A protein and the small-molecule ligand that binds it are described below.
Small molecule (SMILES): CC(C)CCC[C@@H](C)[C@H]1CC[C@H]2[C@@H]3CC=C4C[C@@H](O)CC[C@]4(C)[C@H]3CC[C@]12C

Sequence of chain 1.A:
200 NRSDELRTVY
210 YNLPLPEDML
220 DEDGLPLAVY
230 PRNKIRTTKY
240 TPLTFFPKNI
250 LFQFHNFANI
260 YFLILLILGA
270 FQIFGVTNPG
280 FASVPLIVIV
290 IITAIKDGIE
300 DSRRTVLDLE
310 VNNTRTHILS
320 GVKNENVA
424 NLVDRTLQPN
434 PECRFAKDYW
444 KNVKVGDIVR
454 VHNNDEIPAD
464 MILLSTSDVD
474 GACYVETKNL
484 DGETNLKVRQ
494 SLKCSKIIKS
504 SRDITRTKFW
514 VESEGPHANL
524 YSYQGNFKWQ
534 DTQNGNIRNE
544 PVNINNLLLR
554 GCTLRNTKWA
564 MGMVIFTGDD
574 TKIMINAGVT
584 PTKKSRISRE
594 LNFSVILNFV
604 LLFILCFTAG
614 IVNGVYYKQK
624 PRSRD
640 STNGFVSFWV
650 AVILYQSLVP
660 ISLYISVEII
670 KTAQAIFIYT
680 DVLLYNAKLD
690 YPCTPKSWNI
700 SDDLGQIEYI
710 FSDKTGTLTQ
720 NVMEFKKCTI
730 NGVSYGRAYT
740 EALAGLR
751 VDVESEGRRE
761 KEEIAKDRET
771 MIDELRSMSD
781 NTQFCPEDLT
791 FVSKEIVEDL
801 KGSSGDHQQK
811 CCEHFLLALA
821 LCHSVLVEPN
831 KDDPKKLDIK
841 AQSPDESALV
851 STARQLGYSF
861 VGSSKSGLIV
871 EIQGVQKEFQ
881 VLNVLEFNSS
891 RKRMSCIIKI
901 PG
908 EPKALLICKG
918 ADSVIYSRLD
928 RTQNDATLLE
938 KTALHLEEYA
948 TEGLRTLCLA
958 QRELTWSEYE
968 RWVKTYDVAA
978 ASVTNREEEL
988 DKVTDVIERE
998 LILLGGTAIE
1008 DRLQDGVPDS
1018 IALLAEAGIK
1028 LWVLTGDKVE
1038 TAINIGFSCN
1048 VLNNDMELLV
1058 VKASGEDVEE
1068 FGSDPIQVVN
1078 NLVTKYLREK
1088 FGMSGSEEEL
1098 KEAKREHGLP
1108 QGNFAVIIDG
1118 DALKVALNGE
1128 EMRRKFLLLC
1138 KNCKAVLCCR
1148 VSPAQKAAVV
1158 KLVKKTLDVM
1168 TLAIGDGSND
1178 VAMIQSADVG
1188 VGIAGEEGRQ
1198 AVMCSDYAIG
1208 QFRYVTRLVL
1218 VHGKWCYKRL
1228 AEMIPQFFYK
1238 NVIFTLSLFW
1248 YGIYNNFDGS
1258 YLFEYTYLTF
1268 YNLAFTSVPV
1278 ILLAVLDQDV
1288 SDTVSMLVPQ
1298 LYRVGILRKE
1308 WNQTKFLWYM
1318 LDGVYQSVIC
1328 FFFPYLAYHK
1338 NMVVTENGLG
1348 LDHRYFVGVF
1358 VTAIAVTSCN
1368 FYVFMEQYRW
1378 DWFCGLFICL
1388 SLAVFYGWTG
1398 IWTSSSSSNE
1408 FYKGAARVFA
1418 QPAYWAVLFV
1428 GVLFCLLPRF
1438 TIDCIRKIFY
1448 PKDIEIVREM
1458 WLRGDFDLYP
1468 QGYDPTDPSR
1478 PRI

Binding-site contacts:
Ligand atom C2 contacts residue ILE1250 of chain 1.A at 3.9 Å (hydrophobic).
Ligand atom C1 contacts residue ILE1250 of chain 1.A at 4.1 Å (hydrophobic).